The small molecule below binds the protein below.
Small molecule (SMILES): CC(=O)N[C@@H]1[C@@H](O)[C@H](O)[C@@H](CO)O[C@H]1O

Binding-site contacts:
Ligand atom C2 contacts residue ASN94 of chain 1.BA at 2.6 Å.
Ligand atom O5 contacts residue ASN94 of chain 1.BA at 2.4 Å (h-bond).
Ligand atom C7 contacts residue ASN94 of chain 1.BA at 3.4 Å.
Ligand atom C1 contacts residue ASN94 of chain 1.BA at 1.4 Å.
Ligand atom C5 contacts residue ASN94 of chain 1.BA at 3.5 Å.
Ligand atom O7 contacts residue ASN94 of chain 1.BA at 3.7 Å.
Ligand atom C8 contacts residue ASN94 of chain 1.BA at 4.4 Å.
Ligand atom C4 contacts residue ASN94 of chain 1.BA at 4.2 Å.
Ligand atom N2 contacts residue ASN94 of chain 1.BA at 2.9 Å (h-bond).
Ligand atom O5 contacts residue GLN89 of chain 1.BA at 4.3 Å.
Ligand atom C3 contacts residue ASN94 of chain 1.BA at 3.8 Å.

Sequence of chain 1.BA:
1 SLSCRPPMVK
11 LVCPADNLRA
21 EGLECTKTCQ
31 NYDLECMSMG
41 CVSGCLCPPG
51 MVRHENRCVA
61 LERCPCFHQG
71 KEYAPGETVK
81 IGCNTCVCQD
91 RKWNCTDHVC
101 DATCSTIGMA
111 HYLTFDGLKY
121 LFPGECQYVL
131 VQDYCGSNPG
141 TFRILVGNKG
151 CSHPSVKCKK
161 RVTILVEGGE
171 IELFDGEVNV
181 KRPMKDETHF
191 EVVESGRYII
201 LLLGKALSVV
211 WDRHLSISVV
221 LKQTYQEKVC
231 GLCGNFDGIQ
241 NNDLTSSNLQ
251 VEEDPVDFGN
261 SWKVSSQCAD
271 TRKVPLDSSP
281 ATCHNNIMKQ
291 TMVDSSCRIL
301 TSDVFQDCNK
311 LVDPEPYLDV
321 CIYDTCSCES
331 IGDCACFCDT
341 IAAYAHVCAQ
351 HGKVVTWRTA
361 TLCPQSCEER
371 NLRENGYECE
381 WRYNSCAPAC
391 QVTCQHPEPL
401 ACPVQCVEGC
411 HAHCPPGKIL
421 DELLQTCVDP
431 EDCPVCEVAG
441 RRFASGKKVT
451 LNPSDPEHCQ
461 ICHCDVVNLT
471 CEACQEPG